Binding-site contacts:
Ligand atom N1 contacts residue GLY112 of chain 60.C at 2.9 Å (h-bond).
Ligand atom C6 contacts residue VAL94 of chain 60.C at 1.8 Å (hydrophobic).
Ligand atom OP2 contacts residue ASN133 of chain 60.C at 2.5 Å.
Ligand atom C4 contacts residue GLY113 of chain 60.C at 1.2 Å.
Ligand atom O2' contacts residue TRP95 of chain 60.C at 2.5 Å.
Ligand atom N3 contacts residue GLY113 of chain 60.C at 2.1 Å.
Ligand atom N3 contacts residue LEU93 of chain 60.C at 1.6 Å (h-bond).
Ligand atom O4 contacts residue VAL107 of chain 60.C at 1.8 Å.
Ligand atom C4 contacts residue VAL94 of chain 60.C at 2.8 Å (hydrophobic).
Ligand atom C5 contacts residue GLY112 of chain 60.C at 2.6 Å.
Ligand atom C2 contacts residue LEU93 of chain 60.C at 2.0 Å (hydrophobic).
Ligand atom O4 contacts residue LEU114 of chain 60.C at 2.8 Å (h-bond).
Ligand atom C6 contacts residue TYR111 of chain 60.C at 3.1 Å (hydrophobic).
Ligand atom C6 contacts residue GLY112 of chain 60.C at 2.2 Å.
Ligand atom C6 contacts residue GLY113 of chain 60.C at 1.8 Å.
Ligand atom C1' contacts residue VAL94 of chain 60.C at 2.6 Å (hydrophobic).
Ligand atom C4 contacts residue VAL107 of chain 60.C at 2.6 Å (hydrophobic).
Ligand atom O4' contacts residue VAL94 of chain 60.C at 2.7 Å.
Ligand atom C4' contacts residue TRP95 of chain 60.C at 3.0 Å (hydrophobic).
Ligand atom C4 contacts residue LEU114 of chain 60.C at 2.8 Å (hydrophobic).
Ligand atom O2 contacts residue VAL94 of chain 60.C at 1.5 Å.
Ligand atom C1' contacts residue TRP95 of chain 60.C at 2.4 Å (hydrophobic).
Ligand atom O4 contacts residue GLY113 of chain 60.C at 2.0 Å.
Ligand atom C5 contacts residue GLY113 of chain 60.C at 1.2 Å.
Ligand atom C5 contacts residue VAL94 of chain 60.C at 2.5 Å (hydrophobic).
Ligand atom N1 contacts residue VAL94 of chain 60.C at 1.9 Å.
Ligand atom O3' contacts residue GLU131 of chain 60.C at 2.8 Å (salt-bridge).
Ligand atom N3 contacts residue LEU114 of chain 60.C at 2.9 Å (h-bond).
Ligand atom C4 contacts residue LEU93 of chain 60.C at 2.9 Å (hydrophobic).
Ligand atom N3 contacts residue VAL94 of chain 60.C at 2.3 Å.
Ligand atom OP1 contacts residue ASN136 of chain 60.C at 2.4 Å (h-bond).
Ligand atom C2 contacts residue VAL94 of chain 60.C at 1.7 Å (hydrophobic).
Ligand atom C5 contacts residue THR110 of chain 60.C at 2.9 Å.
Ligand atom O2 contacts residue LEU93 of chain 60.C at 1.9 Å (h-bond).
Ligand atom N3 contacts residue VAL107 of chain 60.C at 2.9 Å.
Ligand atom O4 contacts residue GLU131 of chain 60.C at 2.6 Å (salt-bridge).
Ligand atom O4' contacts residue TRP95 of chain 60.C at 2.8 Å (h-bond).
Ligand atom O5' contacts residue ASN133 of chain 60.C at 2.9 Å (h-bond).
Ligand atom N1 contacts residue GLY113 of chain 60.C at 2.8 Å.
Ligand atom C2 contacts residue GLY113 of chain 60.C at 2.8 Å.

A small-molecule ligand and the protein it binds are described below.
Small molecule (SMILES): O=c1ccn([C@@H]2O[C@H](CO[P](=O)(O)O[C@H]3[C@@H](O)[C@H](n4ccc(=O)[nH]c4=O)O[C@@H]3COP(=O)(O)O)[C@@H](O)[C@H]2O)c(=O)[nH]1

Sequence of chain 60.D:
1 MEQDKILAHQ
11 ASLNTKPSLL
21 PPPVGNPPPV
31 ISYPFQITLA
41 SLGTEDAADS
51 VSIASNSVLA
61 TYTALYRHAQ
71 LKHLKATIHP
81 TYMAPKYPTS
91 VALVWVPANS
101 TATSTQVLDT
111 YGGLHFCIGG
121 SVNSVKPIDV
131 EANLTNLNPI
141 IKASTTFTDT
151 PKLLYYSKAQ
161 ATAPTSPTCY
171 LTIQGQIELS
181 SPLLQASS

Sequence of chain 60.C:
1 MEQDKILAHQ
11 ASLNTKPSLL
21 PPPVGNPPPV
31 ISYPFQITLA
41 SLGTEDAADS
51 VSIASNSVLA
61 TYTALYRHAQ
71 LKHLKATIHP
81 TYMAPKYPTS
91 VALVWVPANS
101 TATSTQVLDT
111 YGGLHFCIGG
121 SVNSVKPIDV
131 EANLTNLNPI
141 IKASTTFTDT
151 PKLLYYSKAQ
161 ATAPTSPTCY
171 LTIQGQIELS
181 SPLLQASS

Sequence of chain 56.C:
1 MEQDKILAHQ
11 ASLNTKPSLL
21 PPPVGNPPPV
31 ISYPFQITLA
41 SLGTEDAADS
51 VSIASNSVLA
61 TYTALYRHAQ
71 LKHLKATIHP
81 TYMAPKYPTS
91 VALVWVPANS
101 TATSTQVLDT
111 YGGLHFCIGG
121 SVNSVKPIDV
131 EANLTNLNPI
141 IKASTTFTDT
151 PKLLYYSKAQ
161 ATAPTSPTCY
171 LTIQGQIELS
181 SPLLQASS